Sequence of chain 1.C:
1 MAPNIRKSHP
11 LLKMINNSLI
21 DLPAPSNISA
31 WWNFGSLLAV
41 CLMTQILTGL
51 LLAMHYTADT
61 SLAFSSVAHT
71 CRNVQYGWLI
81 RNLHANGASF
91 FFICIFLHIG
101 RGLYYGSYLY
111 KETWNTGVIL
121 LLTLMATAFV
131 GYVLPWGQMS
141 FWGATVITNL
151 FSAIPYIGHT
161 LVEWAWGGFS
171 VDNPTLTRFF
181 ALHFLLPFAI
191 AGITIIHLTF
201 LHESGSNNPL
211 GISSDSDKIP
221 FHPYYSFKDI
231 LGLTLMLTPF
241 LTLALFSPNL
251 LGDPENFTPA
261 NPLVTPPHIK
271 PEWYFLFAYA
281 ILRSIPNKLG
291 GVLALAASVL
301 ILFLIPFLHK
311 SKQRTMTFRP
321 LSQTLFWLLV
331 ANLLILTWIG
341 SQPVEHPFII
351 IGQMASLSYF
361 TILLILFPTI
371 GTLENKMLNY

Binding-site contacts:
Ligand atom C28 contacts residue ILE269 of chain 1.C at 3.8 Å (hydrophobic).
Ligand atom C30 contacts residue PRO271 of chain 1.C at 3.9 Å (hydrophobic).
Ligand atom C34 contacts residue TYR132 of chain 1.C at 3.5 Å (hydrophobic).
Ligand atom C27 contacts residue VAL146 of chain 1.C at 3.5 Å (hydrophobic).
Ligand atom C23 contacts residue VAL146 of chain 1.C at 3.9 Å (hydrophobic).
Ligand atom O24 contacts residue LEU282 of chain 1.C at 3.7 Å.
Ligand atom C9 contacts residue ILE147 of chain 1.C at 3.7 Å (hydrophobic).
Ligand atom C38 contacts residue TYR132 of chain 1.C at 3.5 Å (hydrophobic).
Ligand atom C38 contacts residue TYR274 of chain 1.C at 3.4 Å (hydrophobic).
Ligand atom O36 contacts residue PHE275 of chain 1.C at 3.5 Å.
Ligand atom O37 contacts residue PHE275 of chain 1.C at 3.7 Å.
Ligand atom C9 contacts residue PHE275 of chain 1.C at 3.8 Å (hydrophobic).
Ligand atom C7 contacts residue ALA278 of chain 1.C at 3.8 Å (hydrophobic).
Ligand atom C10 contacts residue ILE147 of chain 1.C at 3.6 Å (hydrophobic).
Ligand atom C26 contacts residue VAL146 of chain 1.C at 3.5 Å (hydrophobic).
Ligand atom O24 contacts residue VAL146 of chain 1.C at 3.7 Å.
Ligand atom C35 contacts residue PHE275 of chain 1.C at 3.7 Å (hydrophobic).
Ligand atom C29 contacts residue ILE269 of chain 1.C at 3.7 Å (hydrophobic).
Ligand atom C31 contacts residue GLY143 of chain 1.C at 3.7 Å.
Ligand atom C31 contacts residue PRO271 of chain 1.C at 3.7 Å (hydrophobic).
Ligand atom C27 contacts residue ILE269 of chain 1.C at 3.7 Å (hydrophobic).
Ligand atom C34 contacts residue ILE147 of chain 1.C at 3.6 Å (hydrophobic).
Ligand atom O24 contacts residue TYR279 of chain 1.C at 3.5 Å.
Ligand atom O24 contacts residue HIS161 of chain 1.O at 2.7 Å (h-bond).
Ligand atom C28 contacts residue TRP142 of chain 1.C at 3.5 Å (hydrophobic).
Ligand atom O32 contacts residue ILE147 of chain 1.C at 3.8 Å.
Ligand atom C23 contacts residue TYR279 of chain 1.C at 3.7 Å (hydrophobic).
Ligand atom C38 contacts residue PHE275 of chain 1.C at 3.6 Å (hydrophobic).
Ligand atom C28 contacts residue GLY143 of chain 1.C at 3.5 Å.
Ligand atom O37 contacts residue TYR132 of chain 1.C at 3.0 Å.
Ligand atom O36 contacts residue GLU272 of chain 1.C at 3.0 Å (salt-bridge).
Ligand atom O36 contacts residue PRO271 of chain 1.C at 3.5 Å.
Ligand atom N33 contacts residue GLY143 of chain 1.C at 3.8 Å.
Ligand atom C30 contacts residue GLY143 of chain 1.C at 3.7 Å.
Ligand atom N33 contacts residue TYR132 of chain 1.C at 3.3 Å.
Ligand atom O32 contacts residue PRO271 of chain 1.C at 3.3 Å.
Ligand atom C35 contacts residue TYR132 of chain 1.C at 3.4 Å (hydrophobic).
Ligand atom C4 contacts residue PHE275 of chain 1.C at 3.6 Å (hydrophobic).
Ligand atom N25 contacts residue VAL146 of chain 1.C at 3.8 Å.
Ligand atom C23 contacts residue HIS161 of chain 1.O at 3.8 Å.

Sequence of chain 1.O:
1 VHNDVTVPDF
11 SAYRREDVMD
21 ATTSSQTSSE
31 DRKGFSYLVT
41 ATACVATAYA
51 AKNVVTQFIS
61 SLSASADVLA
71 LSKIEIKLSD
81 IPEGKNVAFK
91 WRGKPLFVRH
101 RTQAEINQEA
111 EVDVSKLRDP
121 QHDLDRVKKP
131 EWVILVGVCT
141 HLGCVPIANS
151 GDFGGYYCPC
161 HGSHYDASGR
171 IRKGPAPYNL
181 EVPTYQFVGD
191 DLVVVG

This small molecule binds to this protein.
Small molecule (SMILES): COC(=O)CNC(=O)CCC/C=C\NC(=O)c1ccc(Cc2ccc(I)cc2)cc1